A small-molecule ligand and the protein it binds are described below.
Small molecule (SMILES): O=[N+]([O-])c1ccc(O)c(O)c1

Sequence of chain 1.D:
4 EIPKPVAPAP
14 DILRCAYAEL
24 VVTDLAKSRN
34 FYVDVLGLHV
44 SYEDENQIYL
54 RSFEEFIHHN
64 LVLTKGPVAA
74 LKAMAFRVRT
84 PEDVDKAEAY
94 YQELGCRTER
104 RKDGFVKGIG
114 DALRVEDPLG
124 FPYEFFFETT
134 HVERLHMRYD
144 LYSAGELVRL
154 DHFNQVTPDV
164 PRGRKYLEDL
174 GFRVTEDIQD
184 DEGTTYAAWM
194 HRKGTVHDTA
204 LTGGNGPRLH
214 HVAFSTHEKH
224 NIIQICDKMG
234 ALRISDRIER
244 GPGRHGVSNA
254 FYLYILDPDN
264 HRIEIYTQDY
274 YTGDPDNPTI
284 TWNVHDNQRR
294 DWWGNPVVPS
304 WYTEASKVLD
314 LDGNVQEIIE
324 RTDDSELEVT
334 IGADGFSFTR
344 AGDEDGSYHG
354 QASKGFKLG

Binding-site contacts:
Ligand atom C1 contacts residue TRP192 of chain 1.D at 3.6 Å (hydrophobic).
Ligand atom O11 contacts residue HIS248 of chain 1.D at 3.2 Å (h-bond).
Ligand atom C6 contacts residue SER251 of chain 1.D at 3.4 Å.
Ligand atom C6 contacts residue VAL250 of chain 1.D at 3.7 Å (hydrophobic).
Ligand atom O11 contacts residue ARG292 of chain 1.D at 3.2 Å (salt-bridge).
Ligand atom C5 contacts residue HIS248 of chain 1.D at 3.4 Å.
Ligand atom O7 contacts residue CO1 of chain 1.T at 2.2 Å.
Ligand atom C1 contacts residue HIS248 of chain 1.D at 3.5 Å.
Ligand atom O11 contacts residue ARG293 of chain 1.D at 3.2 Å.
Ligand atom C1 contacts residue HIS200 of chain 1.D at 3.9 Å.
Ligand atom N9 contacts residue HIS248 of chain 1.D at 3.3 Å (h-bond).
Ligand atom C2 contacts residue HIS248 of chain 1.D at 3.5 Å.
Ligand atom O11 contacts residue VAL250 of chain 1.D at 3.5 Å.
Ligand atom O10 contacts residue HIS248 of chain 1.D at 3.3 Å (h-bond).
Ligand atom C5 contacts residue SER251 of chain 1.D at 3.8 Å.
Ligand atom O7 contacts residue HIS200 of chain 1.D at 3.1 Å (h-bond).
Ligand atom C2 contacts residue CO1 of chain 1.T at 2.9 Å.
Ligand atom C3 contacts residue HIS248 of chain 1.D at 3.3 Å.
Ligand atom C6 contacts residue TRP192 of chain 1.D at 3.4 Å (hydrophobic).
Ligand atom C4 contacts residue TRP192 of chain 1.D at 3.6 Å (hydrophobic).
Ligand atom O8 contacts residue GLU267 of chain 1.D at 3.2 Å (salt-bridge).
Ligand atom C1 contacts residue CO1 of chain 1.T at 3.0 Å.
Ligand atom O7 contacts residue HIS155 of chain 1.D at 3.0 Å (h-bond).
Ligand atom C5 contacts residue VAL250 of chain 1.D at 3.1 Å (hydrophobic).
Ligand atom C2 contacts residue GLU267 of chain 1.D at 3.8 Å.
Ligand atom C5 contacts residue TRP192 of chain 1.D at 3.7 Å (hydrophobic).
Ligand atom C1 contacts residue GLU267 of chain 1.D at 3.8 Å.
Ligand atom C2 contacts residue TYR257 of chain 1.D at 2.9 Å (hydrophobic).
Ligand atom N9 contacts residue ARG293 of chain 1.D at 3.4 Å (salt-bridge).
Ligand atom O10 contacts residue ARG243 of chain 1.D at 3.7 Å.
Ligand atom O8 contacts residue HIS214 of chain 1.D at 3.0 Å.
Ligand atom O10 contacts residue ARG293 of chain 1.D at 3.1 Å (salt-bridge).
Ligand atom O8 contacts residue TYR257 of chain 1.D at 2.5 Å (h-bond).
Ligand atom N9 contacts residue TRP192 of chain 1.D at 3.7 Å.
Ligand atom C3 contacts residue TYR257 of chain 1.D at 3.1 Å (hydrophobic).
Ligand atom O7 contacts residue TYR269 of chain 1.D at 3.4 Å.
Ligand atom C6 contacts residue HIS248 of chain 1.D at 3.5 Å.
Ligand atom O7 contacts residue GLU267 of chain 1.D at 3.1 Å (salt-bridge).
Ligand atom C4 contacts residue HIS248 of chain 1.D at 3.2 Å.
Ligand atom O8 contacts residue CO1 of chain 1.T at 2.1 Å.